Binding-site contacts:
Ligand atom N7 contacts residue ASN828 of chain 1.D at 3.6 Å.
Ligand atom PA contacts residue CA1 of chain 1.K at 3.5 Å.
Ligand atom O3' contacts residue PRO646 of chain 1.D at 3.8 Å.
Ligand atom PG contacts residue CA1 of chain 1.K at 3.4 Å.
Ligand atom O2B contacts residue SER643 of chain 1.D at 3.3 Å.
Ligand atom O2B contacts residue ASN828 of chain 1.D at 3.1 Å (h-bond).
Ligand atom O3' contacts residue MET644 of chain 1.D at 3.2 Å.
Ligand atom O3A contacts residue LYS824 of chain 1.D at 3.5 Å.
Ligand atom O1A contacts residue ASP877 of chain 1.D at 2.8 Å (salt-bridge).
Ligand atom O1B contacts residue VAL641 of chain 1.D at 3.3 Å (h-bond).
Ligand atom N9 contacts residue ASN828 of chain 1.D at 3.7 Å.
Ligand atom O3B contacts residue CA1 of chain 1.K at 3.8 Å.
Ligand atom C5' contacts residue ASP877 of chain 1.D at 3.4 Å.
Ligand atom O3' contacts residue TYR645 of chain 1.D at 2.8 Å (h-bond).
Ligand atom O1B contacts residue SER643 of chain 1.D at 3.1 Å (h-bond).
Ligand atom PA contacts residue LYS824 of chain 1.D at 3.8 Å.
Ligand atom O3B contacts residue ARG781 of chain 1.D at 3.4 Å (salt-bridge).
Ligand atom O2A contacts residue LYS824 of chain 1.D at 2.7 Å (salt-bridge).
Ligand atom C2' contacts residue TYR645 of chain 1.D at 3.4 Å (hydrophobic).
Ligand atom O1G contacts residue LYS785 of chain 1.D at 3.7 Å.
Ligand atom O3G contacts residue ASP640 of chain 1.D at 2.9 Å (salt-bridge).
Ligand atom PB contacts residue SER643 of chain 1.D at 3.6 Å.
Ligand atom O2G contacts residue ARG781 of chain 1.D at 3.1 Å (salt-bridge).
Ligand atom O3G contacts residue VAL641 of chain 1.D at 3.1 Å (h-bond).
Ligand atom O3B contacts residue SER643 of chain 1.D at 3.5 Å (h-bond).
Ligand atom O1B contacts residue ASP877 of chain 1.D at 3.4 Å (salt-bridge).
Ligand atom O1G contacts residue SER643 of chain 1.D at 2.9 Å (h-bond).
Ligand atom O1G contacts residue ARG781 of chain 1.D at 3.3 Å (salt-bridge).
Ligand atom O1B contacts residue CA1 of chain 1.K at 2.4 Å.
Ligand atom O1A contacts residue CA1 of chain 1.K at 2.1 Å.
Ligand atom PG contacts residue ARG781 of chain 1.D at 3.8 Å.
Ligand atom O1G contacts residue ALA642 of chain 1.D at 3.3 Å.
Ligand atom PG contacts residue SER643 of chain 1.D at 3.6 Å.
Ligand atom N3 contacts residue TYR831 of chain 1.D at 3.7 Å.
Ligand atom PB contacts residue CA1 of chain 1.K at 3.5 Å.
Ligand atom C8 contacts residue ASN828 of chain 1.D at 3.5 Å.
Ligand atom O1A contacts residue ASP640 of chain 1.D at 3.4 Å (salt-bridge).
Ligand atom O3G contacts residue CA1 of chain 1.K at 2.0 Å.
Ligand atom O2B contacts residue MET644 of chain 1.D at 3.7 Å.
Ligand atom O1B contacts residue MET644 of chain 1.D at 3.2 Å (h-bond).

Sequence of chain 1.D:
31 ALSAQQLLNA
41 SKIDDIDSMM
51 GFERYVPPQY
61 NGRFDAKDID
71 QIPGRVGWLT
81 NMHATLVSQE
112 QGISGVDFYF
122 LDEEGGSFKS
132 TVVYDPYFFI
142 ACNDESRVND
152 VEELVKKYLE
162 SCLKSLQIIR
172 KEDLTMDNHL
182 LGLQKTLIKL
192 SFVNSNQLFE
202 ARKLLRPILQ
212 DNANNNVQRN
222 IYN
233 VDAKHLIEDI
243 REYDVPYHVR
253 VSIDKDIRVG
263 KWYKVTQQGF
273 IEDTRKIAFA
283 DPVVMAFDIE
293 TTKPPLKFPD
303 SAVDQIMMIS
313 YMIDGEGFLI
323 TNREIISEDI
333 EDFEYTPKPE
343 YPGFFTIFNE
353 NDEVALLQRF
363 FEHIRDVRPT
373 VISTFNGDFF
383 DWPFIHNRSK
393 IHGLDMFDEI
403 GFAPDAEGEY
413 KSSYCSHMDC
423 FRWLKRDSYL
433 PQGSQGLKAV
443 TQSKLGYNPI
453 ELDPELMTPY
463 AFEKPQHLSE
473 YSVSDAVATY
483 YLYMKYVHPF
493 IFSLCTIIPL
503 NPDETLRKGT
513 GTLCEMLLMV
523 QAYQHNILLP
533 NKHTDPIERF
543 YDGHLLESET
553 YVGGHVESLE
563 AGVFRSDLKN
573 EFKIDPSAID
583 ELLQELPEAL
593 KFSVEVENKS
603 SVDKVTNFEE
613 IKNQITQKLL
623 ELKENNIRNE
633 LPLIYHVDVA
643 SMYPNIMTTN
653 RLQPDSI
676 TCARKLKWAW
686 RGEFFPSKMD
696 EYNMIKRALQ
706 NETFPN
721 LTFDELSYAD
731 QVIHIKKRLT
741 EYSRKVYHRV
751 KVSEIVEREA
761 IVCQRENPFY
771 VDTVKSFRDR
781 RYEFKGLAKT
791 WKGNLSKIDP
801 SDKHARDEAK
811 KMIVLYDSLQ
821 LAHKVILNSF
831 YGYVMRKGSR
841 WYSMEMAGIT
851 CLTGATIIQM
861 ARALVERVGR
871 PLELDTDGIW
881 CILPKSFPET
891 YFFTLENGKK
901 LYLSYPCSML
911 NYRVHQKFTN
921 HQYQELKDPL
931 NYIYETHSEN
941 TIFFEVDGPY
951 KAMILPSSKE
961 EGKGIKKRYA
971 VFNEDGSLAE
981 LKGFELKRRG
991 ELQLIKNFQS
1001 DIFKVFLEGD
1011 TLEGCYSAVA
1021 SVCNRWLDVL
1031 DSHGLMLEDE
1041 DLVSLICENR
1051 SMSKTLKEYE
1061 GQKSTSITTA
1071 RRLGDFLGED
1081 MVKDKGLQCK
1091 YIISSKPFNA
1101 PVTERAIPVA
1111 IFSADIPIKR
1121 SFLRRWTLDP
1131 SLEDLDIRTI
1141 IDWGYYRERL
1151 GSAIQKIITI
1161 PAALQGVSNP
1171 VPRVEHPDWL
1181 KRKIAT

This protein binds this small molecule.
Small molecule (SMILES): Nc1ncnc2c1ncn2[C@H]1C[C@H](O)[C@@H](CO[P](=O)(O)O[P](=O)(O)OP(=O)(O)O)O1